Sequence of chain 1.B:
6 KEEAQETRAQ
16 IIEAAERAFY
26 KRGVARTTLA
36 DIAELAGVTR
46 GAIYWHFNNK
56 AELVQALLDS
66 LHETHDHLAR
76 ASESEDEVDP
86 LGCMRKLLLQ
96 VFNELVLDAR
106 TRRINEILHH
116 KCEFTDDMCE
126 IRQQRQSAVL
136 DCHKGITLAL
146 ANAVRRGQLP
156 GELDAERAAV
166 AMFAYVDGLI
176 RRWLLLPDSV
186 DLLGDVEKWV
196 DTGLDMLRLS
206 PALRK

A small-molecule ligand and the protein it binds are described below.
Small molecule (SMILES): O=C(CCc1ccc(O)cc1)c1c(O)cc(O)cc1O

Binding-site contacts:
Ligand atom C13 contacts residue ARG176 of chain 1.A at 3.4 Å.
Ligand atom C6 contacts residue ASN110 of chain 1.B at 3.9 Å.
Ligand atom O3 contacts residue ARG176 of chain 1.A at 2.5 Å (salt-bridge).
Ligand atom C1 contacts residue ASN110 of chain 1.B at 4.0 Å.
Ligand atom C11 contacts residue ARG130 of chain 1.B at 2.6 Å.
Ligand atom C9 contacts residue VAL134 of chain 1.B at 3.9 Å (hydrophobic).
Ligand atom O1 contacts residue LEU66 of chain 1.B at 3.2 Å.
Ligand atom C14 contacts residue ARG176 of chain 1.A at 4.0 Å.
Ligand atom C1 contacts residue LEU66 of chain 1.B at 3.6 Å (hydrophobic).
Ligand atom C3 contacts residue HIS67 of chain 1.B at 4.3 Å.
Ligand atom O3 contacts residue HIS115 of chain 1.A at 3.1 Å.
Ligand atom C12 contacts residue ARG130 of chain 1.B at 3.1 Å.
Ligand atom C4 contacts residue G501 of chain 1.E at 3.5 Å.
Ligand atom C15 contacts residue VAL134 of chain 1.B at 4.2 Å (hydrophobic).
Ligand atom O2 contacts residue LEU113 of chain 1.B at 4.2 Å.
Ligand atom O4 contacts residue G501 of chain 1.E at 3.7 Å.
Ligand atom C6 contacts residue LEU66 of chain 1.B at 3.6 Å (hydrophobic).
Ligand atom O5 contacts residue G501 of chain 1.E at 4.0 Å.
Ligand atom C3 contacts residue G501 of chain 1.E at 3.3 Å.
Ligand atom C9 contacts residue PHE168 of chain 1.B at 4.0 Å (hydrophobic).
Ligand atom C6 contacts residue G501 of chain 1.E at 3.0 Å.
Ligand atom C8 contacts residue HIS114 of chain 1.B at 4.0 Å.
Ligand atom C10 contacts residue ASP172 of chain 1.B at 3.9 Å.
Ligand atom C15 contacts residue ASP172 of chain 1.B at 3.2 Å.
Ligand atom C15 contacts residue PHE168 of chain 1.B at 4.0 Å (hydrophobic).
Ligand atom C10 contacts residue VAL134 of chain 1.B at 4.1 Å (hydrophobic).
Ligand atom O1 contacts residue HIS114 of chain 1.B at 4.2 Å.
Ligand atom C9 contacts residue ARG130 of chain 1.B at 4.3 Å.
Ligand atom C5 contacts residue G501 of chain 1.E at 3.3 Å.
Ligand atom O2 contacts residue ARG130 of chain 1.B at 4.3 Å.
Ligand atom C10 contacts residue ARG130 of chain 1.B at 3.8 Å.
Ligand atom C14 contacts residue ASP172 of chain 1.B at 3.6 Å.
Ligand atom O1 contacts residue ASN110 of chain 1.B at 2.8 Å (h-bond).
Ligand atom O1 contacts residue G501 of chain 1.E at 3.7 Å.
Ligand atom C12 contacts residue ARG176 of chain 1.A at 4.1 Å.
Ligand atom C7 contacts residue LEU113 of chain 1.B at 4.3 Å (hydrophobic).
Ligand atom O4 contacts residue HIS70 of chain 1.B at 4.1 Å.
Ligand atom C2 contacts residue G501 of chain 1.E at 3.0 Å.
Ligand atom C1 contacts residue G501 of chain 1.E at 2.9 Å.
Ligand atom C8 contacts residue ARG130 of chain 1.B at 4.3 Å.

Sequence of chain 1.A:
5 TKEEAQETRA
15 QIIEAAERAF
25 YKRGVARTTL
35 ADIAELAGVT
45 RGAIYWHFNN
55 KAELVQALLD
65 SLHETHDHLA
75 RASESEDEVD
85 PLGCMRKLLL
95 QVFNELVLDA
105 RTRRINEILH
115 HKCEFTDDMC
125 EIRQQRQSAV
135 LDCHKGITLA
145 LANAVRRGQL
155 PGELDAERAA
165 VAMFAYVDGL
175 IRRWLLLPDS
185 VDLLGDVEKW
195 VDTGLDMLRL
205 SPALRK